Sequence of chain 1.F:
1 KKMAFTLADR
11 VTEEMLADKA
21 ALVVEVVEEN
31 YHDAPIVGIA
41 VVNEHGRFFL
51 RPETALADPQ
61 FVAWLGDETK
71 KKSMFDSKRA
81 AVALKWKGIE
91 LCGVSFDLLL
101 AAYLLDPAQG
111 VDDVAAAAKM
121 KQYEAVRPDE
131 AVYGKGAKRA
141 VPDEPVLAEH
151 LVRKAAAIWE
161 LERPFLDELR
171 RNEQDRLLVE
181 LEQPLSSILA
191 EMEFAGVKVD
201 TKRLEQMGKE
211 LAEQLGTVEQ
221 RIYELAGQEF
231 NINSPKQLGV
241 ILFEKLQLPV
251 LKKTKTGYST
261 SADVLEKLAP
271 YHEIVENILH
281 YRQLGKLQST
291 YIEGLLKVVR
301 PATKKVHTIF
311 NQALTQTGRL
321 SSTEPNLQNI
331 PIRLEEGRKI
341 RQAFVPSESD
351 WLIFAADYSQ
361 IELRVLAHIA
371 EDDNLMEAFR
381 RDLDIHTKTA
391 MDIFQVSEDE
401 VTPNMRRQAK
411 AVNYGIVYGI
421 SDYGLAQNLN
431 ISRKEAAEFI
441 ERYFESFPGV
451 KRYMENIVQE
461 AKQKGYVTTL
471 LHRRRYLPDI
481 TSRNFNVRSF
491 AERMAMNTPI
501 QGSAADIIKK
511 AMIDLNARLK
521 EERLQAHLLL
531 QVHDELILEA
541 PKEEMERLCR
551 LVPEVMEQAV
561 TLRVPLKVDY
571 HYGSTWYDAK

Binding-site contacts:
Ligand atom O1B contacts residue GLN360 of chain 1.F at 3.0 Å.
Ligand atom O1G contacts residue LYS410 of chain 1.F at 2.9 Å (salt-bridge).
Ligand atom O2G contacts residue TYR358 of chain 1.F at 3.4 Å (h-bond).
Ligand atom PA contacts residue MN1 of chain 1.O at 3.4 Å.
Ligand atom O3B contacts residue LYS410 of chain 1.F at 3.6 Å.
Ligand atom O4' contacts residue ARG319 of chain 1.F at 3.2 Å (salt-bridge).
Ligand atom PG contacts residue MN1 of chain 1.O at 3.4 Å.
Ligand atom C5' contacts residue DDG9 of chain 1.C at 3.5 Å.
Ligand atom O3A contacts residue LYS410 of chain 1.F at 3.5 Å (salt-bridge).
Ligand atom C2' contacts residue GLU362 of chain 1.F at 3.2 Å.
Ligand atom C4 contacts residue DDG9 of chain 1.C at 3.6 Å.
Ligand atom PG contacts residue GLN360 of chain 1.F at 3.6 Å.
Ligand atom C3' contacts residue TYR414 of chain 1.F at 3.4 Å (hydrophobic).
Ligand atom O4' contacts residue DDG9 of chain 1.C at 3.1 Å.
Ligand atom O2B contacts residue MN1 of chain 1.O at 2.0 Å.
Ligand atom O3G contacts residue SER359 of chain 1.F at 3.6 Å.
Ligand atom C5 contacts residue DDG9 of chain 1.C at 3.6 Å.
Ligand atom O3B contacts residue GLN360 of chain 1.F at 3.3 Å (h-bond).
Ligand atom O1A contacts residue LYS410 of chain 1.F at 2.8 Å (salt-bridge).
Ligand atom PB contacts residue MN1 of chain 1.O at 3.2 Å.
Ligand atom O1G contacts residue ARG406 of chain 1.F at 2.8 Å (salt-bridge).
Ligand atom O2B contacts residue TYR358 of chain 1.F at 3.1 Å (h-bond).
Ligand atom O1B contacts residue HIS386 of chain 1.F at 3.1 Å (h-bond).
Ligand atom O3B contacts residue HIS386 of chain 1.F at 3.6 Å (h-bond).
Ligand atom O2B contacts residue ASP534 of chain 1.F at 3.1 Å (salt-bridge).
Ligand atom PB contacts residue GLN360 of chain 1.F at 3.3 Å.
Ligand atom C1' contacts residue ARG319 of chain 1.F at 3.5 Å.
Ligand atom O5' contacts residue DDG9 of chain 1.C at 3.3 Å.
Ligand atom O2B contacts residue ILE361 of chain 1.F at 3.3 Å (h-bond).
Ligand atom O3G contacts residue GLN360 of chain 1.F at 3.0 Å (h-bond).
Ligand atom O2G contacts residue MN1 of chain 1.O at 2.2 Å.
Ligand atom O2B contacts residue GLN360 of chain 1.F at 3.2 Å (h-bond).
Ligand atom N4 contacts residue DDG9 of chain 1.C at 3.6 Å (h-bond).
Ligand atom C2 contacts residue DDG9 of chain 1.C at 3.6 Å.
Ligand atom O2G contacts residue ASP357 of chain 1.F at 3.3 Å (salt-bridge).
Ligand atom O2A contacts residue ASP534 of chain 1.F at 2.8 Å (salt-bridge).
Ligand atom O1B contacts residue TYR414 of chain 1.F at 2.6 Å (h-bond).
Ligand atom O2A contacts residue MN1 of chain 1.O at 2.2 Å.
Ligand atom C5' contacts residue ASP534 of chain 1.F at 3.3 Å.
Ligand atom O3G contacts residue ARG406 of chain 1.F at 3.1 Å (salt-bridge).

This small molecule binds to this protein.
Small molecule (SMILES): Nc1ccn([C@H]2CC[C@@H](CO[P](=O)(O)O[P](=O)(O)OP(=O)(O)O)O2)c(=O)n1